A small-molecule ligand and the protein it binds are described below.
Small molecule (SMILES): Nc1cc(-c2cccs2)n[nH]1

Binding-site contacts:
Ligand atom C03 contacts residue PRO87 of chain 1.B at 3.6 Å (hydrophobic).
Ligand atom C04 contacts residue LEU140 of chain 1.B at 4.0 Å (hydrophobic).
Ligand atom C02 contacts residue TYR138 of chain 1.B at 3.7 Å (hydrophobic).
Ligand atom N10 contacts residue LEU140 of chain 1.B at 3.0 Å (h-bond).
Ligand atom C02 contacts residue SER134 of chain 1.B at 4.2 Å.
Ligand atom C08 contacts residue GLY143 of chain 1.B at 3.3 Å.
Ligand atom C09 contacts residue THR86 of chain 1.B at 3.8 Å.
Ligand atom C09 contacts residue PRO85 of chain 1.B at 3.4 Å (hydrophobic).
Ligand atom C08 contacts residue GLY142 of chain 1.B at 3.6 Å.
Ligand atom C08 contacts residue PRO85 of chain 1.B at 3.6 Å (hydrophobic).
Ligand atom C09 contacts residue PRO87 of chain 1.B at 4.0 Å (hydrophobic).
Ligand atom C07 contacts residue GLY142 of chain 1.B at 3.5 Å.
Ligand atom C04 contacts residue PRO87 of chain 1.B at 3.6 Å (hydrophobic).
Ligand atom N01 contacts residue SER134 of chain 1.B at 3.0 Å (h-bond).
Ligand atom C07 contacts residue GLY143 of chain 1.B at 3.6 Å.
Ligand atom N11 contacts residue LEU140 of chain 1.B at 3.7 Å.
Ligand atom N01 contacts residue TYR138 of chain 1.B at 4.0 Å.
Ligand atom C07 contacts residue GLY111 of chain 1.B at 3.8 Å.
Ligand atom C08 contacts residue GLY111 of chain 1.B at 4.0 Å.
Ligand atom N11 contacts residue VAL139 of chain 1.B at 3.9 Å.
Ligand atom S06 contacts residue PRO87 of chain 1.B at 4.0 Å.
Ligand atom N11 contacts residue PRO87 of chain 1.B at 4.0 Å.
Ligand atom S06 contacts residue LEU140 of chain 1.B at 3.5 Å (h-bond).
Ligand atom C03 contacts residue THR86 of chain 1.B at 3.6 Å.
Ligand atom N11 contacts residue TYR138 of chain 1.B at 2.8 Å (h-bond).
Ligand atom C09 contacts residue GLY143 of chain 1.B at 3.8 Å.
Ligand atom N01 contacts residue GLY136 of chain 1.B at 3.1 Å (h-bond).
Ligand atom N10 contacts residue TYR138 of chain 1.B at 3.6 Å.
Ligand atom C02 contacts residue PRO87 of chain 1.B at 4.0 Å (hydrophobic).
Ligand atom S06 contacts residue GLY142 of chain 1.B at 4.1 Å.
Ligand atom C05 contacts residue PRO87 of chain 1.B at 3.6 Å (hydrophobic).
Ligand atom C05 contacts residue GLY142 of chain 1.B at 4.2 Å.
Ligand atom C02 contacts residue THR86 of chain 1.B at 4.2 Å.
Ligand atom C09 contacts residue GLY142 of chain 1.B at 4.2 Å.
Ligand atom N01 contacts residue ILE135 of chain 1.B at 3.1 Å (h-bond).
Ligand atom C02 contacts residue GLY136 of chain 1.B at 4.1 Å.
Ligand atom N10 contacts residue VAL139 of chain 1.B at 3.9 Å.
Ligand atom N10 contacts residue PRO87 of chain 1.B at 3.6 Å.
Ligand atom C05 contacts residue LEU140 of chain 1.B at 4.2 Å (hydrophobic).
Ligand atom C04 contacts residue THR86 of chain 1.B at 4.2 Å.

Sequence of chain 1.B:
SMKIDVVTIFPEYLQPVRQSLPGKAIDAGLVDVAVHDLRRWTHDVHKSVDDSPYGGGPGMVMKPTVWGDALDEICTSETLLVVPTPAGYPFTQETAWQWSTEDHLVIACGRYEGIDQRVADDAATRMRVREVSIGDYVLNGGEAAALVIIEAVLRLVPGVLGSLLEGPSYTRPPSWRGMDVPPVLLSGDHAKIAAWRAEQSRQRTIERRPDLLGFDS